Sequence of chain 1.A:
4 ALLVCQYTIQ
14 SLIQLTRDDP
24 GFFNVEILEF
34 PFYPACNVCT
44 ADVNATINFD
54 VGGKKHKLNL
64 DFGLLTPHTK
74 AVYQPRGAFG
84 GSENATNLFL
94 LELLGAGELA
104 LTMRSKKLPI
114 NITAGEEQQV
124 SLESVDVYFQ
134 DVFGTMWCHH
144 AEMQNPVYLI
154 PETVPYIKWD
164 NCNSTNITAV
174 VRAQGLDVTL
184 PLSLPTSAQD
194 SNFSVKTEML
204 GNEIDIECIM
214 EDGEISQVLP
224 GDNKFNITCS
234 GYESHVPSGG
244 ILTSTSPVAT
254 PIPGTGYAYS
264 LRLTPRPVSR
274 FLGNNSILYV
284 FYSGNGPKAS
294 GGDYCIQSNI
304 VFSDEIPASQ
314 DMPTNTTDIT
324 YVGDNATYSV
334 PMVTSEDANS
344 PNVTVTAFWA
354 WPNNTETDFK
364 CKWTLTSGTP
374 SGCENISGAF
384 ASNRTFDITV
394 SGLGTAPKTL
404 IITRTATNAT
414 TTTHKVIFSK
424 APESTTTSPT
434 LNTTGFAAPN

The small molecule below binds the protein below.
Small molecule (SMILES): CC(=O)N[C@H]1[C@H](O[C@H]2[C@H](O)[C@@H](NC(C)=O)CO[C@@H]2CO)O[C@H](CO)[C@@H](OC2O[C@H](COC3O[C@H](CO[C@H]4O[C@H](CO)[C@@H](O)[C@H](O)[C@@H]4O[C@H]4O[C@H](CO)[C@@H](O)[C@H](O)[C@@H]4O)[C@@H](O)[C@H](OC4O[C@H](CO)[C@@H](O)[C@H](O)[C@@H]4O[C@H]4O[C@H](CO)[C@@H](O)[C@H](O)[C@@H]4O)[C@@H]3O)[C@@H](O)[C@H](O)[C@@H]2O)[C@@H]1O

Binding-site contacts:
Ligand atom C4 contacts residue ASN114 of chain 1.A at 3.9 Å.
Ligand atom O5 contacts residue ASN114 of chain 1.A at 2.2 Å (h-bond).
Ligand atom C8 contacts residue ASN114 of chain 1.A at 3.8 Å.
Ligand atom C8 contacts residue ILE115 of chain 1.A at 3.8 Å (hydrophobic).
Ligand atom C1 contacts residue ASN114 of chain 1.A at 1.6 Å.
Ligand atom O6 contacts residue ASN114 of chain 1.A at 4.4 Å.
Ligand atom N2 contacts residue ASN114 of chain 1.A at 3.4 Å (h-bond).
Ligand atom C3 contacts residue ASN114 of chain 1.A at 3.6 Å.
Ligand atom C7 contacts residue ASN114 of chain 1.A at 3.8 Å.
Ligand atom C5 contacts residue ASN114 of chain 1.A at 3.0 Å.
Ligand atom C2 contacts residue ASN114 of chain 1.A at 2.9 Å.
Ligand atom C6 contacts residue ASN114 of chain 1.A at 4.2 Å.